A protein and the small-molecule ligand that binds it are described below.
Small molecule (SMILES): Cc1cc(CCCOc2c(C)cc(-n3nnc(C)n3)cc2C)on1

Binding-site contacts:
Ligand atom C1C contacts residue MET214 of chain 56.A at 3.4 Å (hydrophobic).
Ligand atom CM6 contacts residue TYR144 of chain 56.A at 3.7 Å (hydrophobic).
Ligand atom CM4 contacts residue TYR144 of chain 56.A at 3.8 Å (hydrophobic).
Ligand atom N3A contacts residue PHE179 of chain 56.A at 3.6 Å.
Ligand atom C5 contacts residue LEU100 of chain 56.A at 4.0 Å (hydrophobic).
Ligand atom C3 contacts residue LEU100 of chain 56.A at 3.7 Å (hydrophobic).
Ligand atom C6B contacts residue LEU181 of chain 56.A at 3.5 Å (hydrophobic).
Ligand atom CM2 contacts residue ILE77 of chain 56.A at 3.9 Å (hydrophobic).
Ligand atom O1 contacts residue LEU100 of chain 56.A at 3.8 Å.
Ligand atom C4 contacts residue LEU100 of chain 56.A at 3.8 Å (hydrophobic).
Ligand atom CM4 contacts residue ALA166 of chain 56.A at 3.1 Å (hydrophobic).
Ligand atom CM6 contacts residue LEU184 of chain 56.A at 3.6 Å (hydrophobic).
Ligand atom CM2 contacts residue ILE122 of chain 56.A at 3.9 Å (hydrophobic).
Ligand atom O1 contacts residue MET214 of chain 56.A at 3.2 Å.
Ligand atom CM3 contacts residue TYR190 of chain 56.A at 3.8 Å (hydrophobic).
Ligand atom CM4 contacts residue TYR142 of chain 56.A at 3.9 Å (hydrophobic).
Ligand atom N3A contacts residue TYR144 of chain 56.A at 3.2 Å.
Ligand atom C1B contacts residue ILE98 of chain 56.A at 3.6 Å (hydrophobic).
Ligand atom C3C contacts residue LEU181 of chain 56.A at 4.0 Å (hydrophobic).
Ligand atom N1A contacts residue PHE179 of chain 56.A at 3.2 Å.
Ligand atom N2A contacts residue TYR144 of chain 56.A at 4.0 Å.
Ligand atom C4 contacts residue MET214 of chain 56.A at 4.0 Å (hydrophobic).
Ligand atom C4 contacts residue TYR190 of chain 56.A at 3.8 Å (hydrophobic).
Ligand atom C5 contacts residue MET214 of chain 56.A at 3.7 Å (hydrophobic).
Ligand atom O1B contacts residue ILE98 of chain 56.A at 3.1 Å.
Ligand atom N2 contacts residue LEU100 of chain 56.A at 3.8 Å.
Ligand atom N2A contacts residue PHE179 of chain 56.A at 3.3 Å.
Ligand atom CM4 contacts residue VAL168 of chain 56.A at 3.9 Å (hydrophobic).
Ligand atom N2 contacts residue MET214 of chain 56.A at 3.7 Å.
Ligand atom C6B contacts residue ILE98 of chain 56.A at 3.8 Å (hydrophobic).
Ligand atom C1B contacts residue LEU181 of chain 56.A at 3.9 Å (hydrophobic).
Ligand atom N5A contacts residue LEU217 of chain 56.A at 3.7 Å.
Ligand atom N1A contacts residue MET124 of chain 56.A at 3.9 Å.
Ligand atom C4A contacts residue PHE179 of chain 56.A at 3.5 Å (hydrophobic).
Ligand atom C4A contacts residue TYR144 of chain 56.A at 3.5 Å (hydrophobic).
Ligand atom C5B contacts residue TYR144 of chain 56.A at 3.7 Å (hydrophobic).
Ligand atom C5B contacts residue LEU181 of chain 56.A at 3.6 Å (hydrophobic).
Ligand atom N5A contacts residue PHE179 of chain 56.A at 3.2 Å.
Ligand atom CM6 contacts residue LEU181 of chain 56.A at 3.8 Å (hydrophobic).
Ligand atom N1A contacts residue LEU217 of chain 56.A at 3.4 Å.

Sequence of chain 56.A:
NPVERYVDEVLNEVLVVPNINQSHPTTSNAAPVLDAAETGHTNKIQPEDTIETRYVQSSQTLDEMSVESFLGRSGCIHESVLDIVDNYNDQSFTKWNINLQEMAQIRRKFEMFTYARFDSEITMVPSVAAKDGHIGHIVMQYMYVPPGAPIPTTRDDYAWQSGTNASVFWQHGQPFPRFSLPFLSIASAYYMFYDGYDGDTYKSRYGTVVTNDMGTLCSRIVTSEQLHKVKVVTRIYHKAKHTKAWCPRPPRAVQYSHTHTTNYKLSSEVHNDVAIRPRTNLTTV